Sequence of chain 8.C:
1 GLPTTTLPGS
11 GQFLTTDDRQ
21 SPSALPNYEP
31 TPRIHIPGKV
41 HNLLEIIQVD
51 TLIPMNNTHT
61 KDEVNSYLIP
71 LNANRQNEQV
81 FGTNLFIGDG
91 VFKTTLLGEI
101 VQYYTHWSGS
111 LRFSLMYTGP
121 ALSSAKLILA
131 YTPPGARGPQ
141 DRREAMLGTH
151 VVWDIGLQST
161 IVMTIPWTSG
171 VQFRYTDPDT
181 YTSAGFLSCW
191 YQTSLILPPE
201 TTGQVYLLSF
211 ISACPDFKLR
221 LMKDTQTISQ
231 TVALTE

Sequence of chain 7.A:
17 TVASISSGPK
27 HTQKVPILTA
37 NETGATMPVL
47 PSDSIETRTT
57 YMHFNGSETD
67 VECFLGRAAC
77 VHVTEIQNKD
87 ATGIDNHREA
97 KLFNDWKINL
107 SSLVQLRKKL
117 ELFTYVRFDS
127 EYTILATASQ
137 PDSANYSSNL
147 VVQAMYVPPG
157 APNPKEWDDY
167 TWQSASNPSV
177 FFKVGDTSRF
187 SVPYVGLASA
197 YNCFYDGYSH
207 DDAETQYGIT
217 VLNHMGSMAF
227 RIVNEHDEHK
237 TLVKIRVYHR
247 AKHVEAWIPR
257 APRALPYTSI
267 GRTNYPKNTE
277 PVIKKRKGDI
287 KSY

The small molecule below binds the protein below.
Small molecule (SMILES): OCCOCOCc1cc(CCCCCOc2c(Cl)cc(C3=NCCO3)cc2Cl)on1

Binding-site contacts:
Ligand atom C5A contacts residue PHE186 of chain 7.A at 3.5 Å (hydrophobic).
Ligand atom C5A contacts residue VAL176 of chain 7.A at 3.2 Å (hydrophobic).
Ligand atom CL1 contacts residue LEU25 of chain 7.C at 3.5 Å.
Ligand atom C1B contacts residue TYR152 of chain 7.A at 3.8 Å (hydrophobic).
Ligand atom C2D contacts residue SER107 of chain 7.A at 3.8 Å.
Ligand atom C5C contacts residue VAL188 of chain 7.A at 2.9 Å (hydrophobic).
Ligand atom C31 contacts residue ASN219 of chain 7.A at 3.8 Å.
Ligand atom C6B contacts residue TYR152 of chain 7.A at 3.8 Å (hydrophobic).
Ligand atom C3D contacts residue LEU116 of chain 7.A at 3.6 Å (hydrophobic).
Ligand atom C4B contacts residue PHE186 of chain 7.A at 3.4 Å (hydrophobic).
Ligand atom N2 contacts residue MET221 of chain 7.A at 3.5 Å (h-bond).
Ligand atom C4A contacts residue VAL176 of chain 7.A at 3.7 Å (hydrophobic).
Ligand atom N2 contacts residue ASN219 of chain 7.A at 3.4 Å (h-bond).
Ligand atom O1 contacts residue MET221 of chain 7.A at 3.1 Å (h-bond).
Ligand atom C4A contacts residue PRO174 of chain 7.A at 3.3 Å (hydrophobic).
Ligand atom C4C contacts residue TYR128 of chain 7.A at 3.5 Å (hydrophobic).
Ligand atom CL1 contacts residue VAL188 of chain 7.A at 3.5 Å.
Ligand atom C3B contacts residue MET224 of chain 7.A at 3.4 Å (hydrophobic).
Ligand atom CL2 contacts residue MET224 of chain 7.A at 2.9 Å.
Ligand atom O1A contacts residue PHE186 of chain 7.A at 2.9 Å.
Ligand atom C3B contacts residue PHE186 of chain 7.A at 3.7 Å (hydrophobic).
Ligand atom C5 contacts residue LEU106 of chain 7.A at 3.5 Å (hydrophobic).
Ligand atom O1B contacts residue TYR152 of chain 7.A at 3.8 Å.
Ligand atom C4 contacts residue LEU106 of chain 7.A at 2.5 Å (hydrophobic).
Ligand atom C6B contacts residue VAL188 of chain 7.A at 3.8 Å (hydrophobic).
Ligand atom C1B contacts residue VAL188 of chain 7.A at 3.8 Å (hydrophobic).
Ligand atom C3 contacts residue LEU106 of chain 7.A at 3.4 Å (hydrophobic).
Ligand atom C31 contacts residue LEU106 of chain 7.A at 3.8 Å (hydrophobic).
Ligand atom C5B contacts residue TYR152 of chain 7.A at 3.8 Å (hydrophobic).
Ligand atom N3A contacts residue ALA24 of chain 7.C at 3.6 Å.
Ligand atom C5A contacts residue ALA150 of chain 7.A at 3.2 Å (hydrophobic).
Ligand atom C2A contacts residue PHE186 of chain 7.A at 3.3 Å (hydrophobic).
Ligand atom N3A contacts residue PRO174 of chain 7.A at 3.6 Å (h-bond).
Ligand atom O1D contacts residue SER107 of chain 7.A at 3.2 Å.
Ligand atom CL2 contacts residue ILE104 of chain 7.A at 3.1 Å.
Ligand atom C3C contacts residue ILE104 of chain 7.A at 3.6 Å (hydrophobic).
Ligand atom C1C contacts residue TYR128 of chain 7.A at 3.5 Å (hydrophobic).
Ligand atom C2B contacts residue MET224 of chain 7.A at 3.6 Å (hydrophobic).
Ligand atom C4A contacts residue SER175 of chain 7.A at 3.8 Å.
Ligand atom O1A contacts residue ALA150 of chain 7.A at 3.8 Å.

Sequence of chain 7.C:
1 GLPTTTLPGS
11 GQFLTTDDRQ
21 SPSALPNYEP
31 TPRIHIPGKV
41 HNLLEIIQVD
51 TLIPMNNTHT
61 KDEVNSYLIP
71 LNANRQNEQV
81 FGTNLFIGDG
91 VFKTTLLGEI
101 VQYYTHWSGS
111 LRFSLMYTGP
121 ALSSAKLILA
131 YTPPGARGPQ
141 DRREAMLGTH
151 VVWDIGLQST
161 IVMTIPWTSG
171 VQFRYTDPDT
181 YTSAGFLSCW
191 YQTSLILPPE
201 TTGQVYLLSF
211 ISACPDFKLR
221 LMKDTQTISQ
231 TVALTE